Sequence of chain 47.A:
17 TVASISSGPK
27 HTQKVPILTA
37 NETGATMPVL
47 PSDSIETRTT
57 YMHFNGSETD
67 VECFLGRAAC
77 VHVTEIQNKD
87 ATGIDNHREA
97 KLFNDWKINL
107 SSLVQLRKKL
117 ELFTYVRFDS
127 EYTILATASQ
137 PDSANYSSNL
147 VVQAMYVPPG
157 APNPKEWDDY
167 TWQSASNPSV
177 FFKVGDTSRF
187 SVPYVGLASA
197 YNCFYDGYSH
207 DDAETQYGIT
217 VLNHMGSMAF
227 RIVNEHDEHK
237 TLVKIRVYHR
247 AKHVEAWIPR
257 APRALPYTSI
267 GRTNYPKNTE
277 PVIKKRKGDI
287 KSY

Binding-site contacts:
Ligand atom N9 contacts residue TYR128 of chain 47.A at 4.1 Å.
Ligand atom C16 contacts residue ILE104 of chain 47.A at 3.7 Å (hydrophobic).
Ligand atom N5 contacts residue DMS1 of chain 47.F at 3.9 Å.
Ligand atom C18 contacts residue VAL188 of chain 47.A at 3.9 Å (hydrophobic).
Ligand atom C10 contacts residue LEU106 of chain 47.A at 4.0 Å (hydrophobic).
Ligand atom N4 contacts residue ASN219 of chain 47.A at 4.0 Å.
Ligand atom C14 contacts residue TYR197 of chain 47.A at 4.1 Å (hydrophobic).
Ligand atom C7 contacts residue TYR197 of chain 47.A at 3.5 Å (hydrophobic).
Ligand atom C11 contacts residue MET221 of chain 47.A at 4.0 Å (hydrophobic).
Ligand atom C15 contacts residue TYR128 of chain 47.A at 3.0 Å (hydrophobic).
Ligand atom C16 contacts residue TYR128 of chain 47.A at 2.9 Å (hydrophobic).
Ligand atom C7 contacts residue LEU106 of chain 47.A at 4.1 Å (hydrophobic).
Ligand atom C11 contacts residue TYR128 of chain 47.A at 3.4 Å (hydrophobic).
Ligand atom C19 contacts residue TYR152 of chain 47.A at 3.9 Å (hydrophobic).
Ligand atom C14 contacts residue SER126 of chain 47.A at 3.6 Å.
Ligand atom C8 contacts residue TYR197 of chain 47.A at 3.4 Å (hydrophobic).
Ligand atom C17 contacts residue ILE104 of chain 47.A at 3.8 Å (hydrophobic).
Ligand atom C20 contacts residue VAL191 of chain 47.A at 3.5 Å (hydrophobic).
Ligand atom C13 contacts residue TYR128 of chain 47.A at 3.0 Å (hydrophobic).
Ligand atom C1 contacts residue DMS1 of chain 47.F at 4.1 Å.
Ligand atom C13 contacts residue SER126 of chain 47.A at 3.7 Å.
Ligand atom N4 contacts residue DMS1 of chain 47.F at 3.6 Å (h-bond).
Ligand atom C14 contacts residue TYR128 of chain 47.A at 3.3 Å (hydrophobic).
Ligand atom C1 contacts residue ASN198 of chain 47.A at 4.0 Å.
Ligand atom C20 contacts residue VAL188 of chain 47.A at 3.7 Å (hydrophobic).
Ligand atom C7 contacts residue PHE124 of chain 47.A at 3.8 Å (hydrophobic).
Ligand atom C10 contacts residue ILE104 of chain 47.A at 3.9 Å (hydrophobic).
Ligand atom C13 contacts residue TYR197 of chain 47.A at 4.0 Å (hydrophobic).
Ligand atom C10 contacts residue MET221 of chain 47.A at 4.0 Å (hydrophobic).
Ligand atom C19 contacts residue VAL188 of chain 47.A at 3.5 Å (hydrophobic).
Ligand atom C21 contacts residue ILE104 of chain 47.A at 3.5 Å (hydrophobic).
Ligand atom C8 contacts residue PHE124 of chain 47.A at 3.6 Å (hydrophobic).
Ligand atom C10 contacts residue TYR128 of chain 47.A at 3.6 Å (hydrophobic).
Ligand atom C18 contacts residue TYR152 of chain 47.A at 3.8 Å (hydrophobic).
Ligand atom C19 contacts residue VAL191 of chain 47.A at 4.0 Å (hydrophobic).
Ligand atom N12 contacts residue TYR128 of chain 47.A at 2.5 Å (h-bond).
Ligand atom N5 contacts residue ASN219 of chain 47.A at 4.1 Å.
Ligand atom C17 contacts residue TYR128 of chain 47.A at 3.8 Å (hydrophobic).
Ligand atom C21 contacts residue MET224 of chain 47.A at 4.0 Å (hydrophobic).
Ligand atom C11 contacts residue ILE104 of chain 47.A at 3.5 Å (hydrophobic).

The small molecule below binds the protein below.
Small molecule (SMILES): COc1ccc(N2CCN(c3cccc(C)c3)CC2)nn1